Sequence of chain 1.C:
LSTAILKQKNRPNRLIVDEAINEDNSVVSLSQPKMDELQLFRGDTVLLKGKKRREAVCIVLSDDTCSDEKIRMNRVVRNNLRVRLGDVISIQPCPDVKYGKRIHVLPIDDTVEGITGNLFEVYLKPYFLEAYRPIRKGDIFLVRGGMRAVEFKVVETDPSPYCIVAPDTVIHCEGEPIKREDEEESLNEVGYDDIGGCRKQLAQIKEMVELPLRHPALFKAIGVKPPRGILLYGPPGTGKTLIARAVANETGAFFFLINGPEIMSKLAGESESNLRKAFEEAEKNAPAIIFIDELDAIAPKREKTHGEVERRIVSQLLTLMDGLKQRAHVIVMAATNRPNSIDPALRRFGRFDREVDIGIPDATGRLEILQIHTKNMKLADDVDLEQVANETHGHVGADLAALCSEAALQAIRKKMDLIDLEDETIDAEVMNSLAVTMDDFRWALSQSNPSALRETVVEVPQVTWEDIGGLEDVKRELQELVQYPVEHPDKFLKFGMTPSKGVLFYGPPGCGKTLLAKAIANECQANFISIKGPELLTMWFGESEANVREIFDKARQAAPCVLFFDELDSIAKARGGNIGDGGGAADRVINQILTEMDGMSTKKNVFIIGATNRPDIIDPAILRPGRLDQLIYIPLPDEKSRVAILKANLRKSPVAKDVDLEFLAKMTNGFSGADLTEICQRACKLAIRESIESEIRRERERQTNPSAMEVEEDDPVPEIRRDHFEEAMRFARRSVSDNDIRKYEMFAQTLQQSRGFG

A small-molecule ligand and the protein it binds are described below.
Small molecule (SMILES): Nc1ncnc2c1ncn2[C@@H]1O[C@H](COP(=O)(O)OP(=O)(O)OP(O)(O)=S)[C@@H](O)[C@H]1O

Binding-site contacts:
Ligand atom O2B contacts residue THR252 of chain 1.B at 3.7 Å.
Ligand atom C4 contacts residue LEU253 of chain 1.B at 3.7 Å (hydrophobic).
Ligand atom O3A contacts residue GLY248 of chain 1.B at 3.7 Å.
Ligand atom C8 contacts residue GLY408 of chain 1.B at 3.7 Å.
Ligand atom O2G contacts residue THR252 of chain 1.B at 4.0 Å.
Ligand atom C8 contacts residue GLY248 of chain 1.B at 3.7 Å.
Ligand atom O2A contacts residue GLY250 of chain 1.B at 3.5 Å.
Ligand atom O3G contacts residue LYS251 of chain 1.B at 3.8 Å.
Ligand atom C2 contacts residue ASP205 of chain 1.B at 3.4 Å.
Ligand atom C5 contacts residue LEU253 of chain 1.B at 4.0 Å (hydrophobic).
Ligand atom O2A contacts residue LYS251 of chain 1.B at 3.7 Å.
Ligand atom O2A contacts residue THR252 of chain 1.B at 3.7 Å.
Ligand atom O3G contacts residue ASN348 of chain 1.B at 3.4 Å (h-bond).
Ligand atom O2B contacts residue LYS251 of chain 1.B at 2.5 Å (salt-bridge).
Ligand atom N7 contacts residue THR249 of chain 1.B at 3.7 Å.
Ligand atom O1B contacts residue THR252 of chain 1.B at 3.0 Å (h-bond).
Ligand atom PG contacts residue MG1 of chain 1.L at 3.6 Å.
Ligand atom O2B contacts residue GLY250 of chain 1.B at 3.1 Å (h-bond).
Ligand atom N1 contacts residue ILE206 of chain 1.B at 3.9 Å.
Ligand atom N3 contacts residue LEU253 of chain 1.B at 3.7 Å.
Ligand atom C8 contacts residue GLY250 of chain 1.B at 3.8 Å.
Ligand atom O2' contacts residue HIS384 of chain 1.B at 3.2 Å (h-bond).
Ligand atom N7 contacts residue GLY408 of chain 1.B at 3.9 Å.
Ligand atom O3B contacts residue LYS251 of chain 1.B at 3.8 Å.
Ligand atom N1 contacts residue ASP205 of chain 1.B at 3.7 Å.
Ligand atom PB contacts residue LYS251 of chain 1.B at 3.8 Å.
Ligand atom O3B contacts residue GLY248 of chain 1.B at 3.2 Å (h-bond).
Ligand atom C6 contacts residue GLY207 of chain 1.B at 3.8 Å.
Ligand atom S1G contacts residue ARG359 of chain 1.C at 3.9 Å.
Ligand atom O1B contacts residue MG1 of chain 1.L at 2.3 Å.
Ligand atom O2G contacts residue MG1 of chain 1.L at 2.1 Å.
Ligand atom O4' contacts residue ALA409 of chain 1.B at 3.7 Å.
Ligand atom PB contacts residue MG1 of chain 1.L at 3.6 Å.
Ligand atom N7 contacts residue GLY250 of chain 1.B at 3.6 Å.
Ligand atom C2 contacts residue LEU253 of chain 1.B at 3.9 Å (hydrophobic).
Ligand atom O3A contacts residue GLY250 of chain 1.B at 3.5 Å (h-bond).
Ligand atom O2A contacts residue LEU253 of chain 1.B at 3.5 Å (h-bond).
Ligand atom N1 contacts residue GLY207 of chain 1.B at 3.3 Å (h-bond).
Ligand atom N3 contacts residue HIS384 of chain 1.B at 3.3 Å.
Ligand atom N6 contacts residue GLY207 of chain 1.B at 2.9 Å (h-bond).

Sequence of chain 1.B:
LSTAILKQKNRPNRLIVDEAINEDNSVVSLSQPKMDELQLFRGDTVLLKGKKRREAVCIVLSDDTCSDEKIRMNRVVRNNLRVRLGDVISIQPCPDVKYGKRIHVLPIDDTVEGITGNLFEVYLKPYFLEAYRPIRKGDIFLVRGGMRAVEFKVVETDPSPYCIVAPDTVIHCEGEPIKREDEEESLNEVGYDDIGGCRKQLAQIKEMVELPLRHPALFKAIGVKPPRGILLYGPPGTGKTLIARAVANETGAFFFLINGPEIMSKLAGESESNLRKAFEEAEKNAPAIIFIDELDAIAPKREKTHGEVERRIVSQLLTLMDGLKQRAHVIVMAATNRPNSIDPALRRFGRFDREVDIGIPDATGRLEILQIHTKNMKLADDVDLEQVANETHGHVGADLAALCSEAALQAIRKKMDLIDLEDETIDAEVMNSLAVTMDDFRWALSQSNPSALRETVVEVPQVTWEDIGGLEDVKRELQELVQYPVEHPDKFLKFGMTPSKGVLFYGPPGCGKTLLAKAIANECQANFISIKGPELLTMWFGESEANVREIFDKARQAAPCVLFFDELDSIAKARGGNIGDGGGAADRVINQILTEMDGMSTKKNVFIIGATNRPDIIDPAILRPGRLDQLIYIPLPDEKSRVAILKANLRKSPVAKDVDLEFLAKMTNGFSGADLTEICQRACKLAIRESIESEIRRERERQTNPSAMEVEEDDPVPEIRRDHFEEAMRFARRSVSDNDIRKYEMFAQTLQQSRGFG